Binding-site contacts:
Ligand atom N2 contacts residue GLU358 of chain 1.A at 4.1 Å.
Ligand atom C5 contacts residue THR382 of chain 1.A at 4.3 Å.
Ligand atom N2 contacts residue ASN380 of chain 1.A at 2.7 Å (h-bond).
Ligand atom O3 contacts residue ASN380 of chain 1.A at 4.4 Å.
Ligand atom O5 contacts residue ASN380 of chain 1.A at 2.4 Å (h-bond).
Ligand atom C3 contacts residue ASN380 of chain 1.A at 3.6 Å.
Ligand atom C1 contacts residue THR382 of chain 1.A at 4.0 Å.
Ligand atom C2 contacts residue ASN380 of chain 1.A at 2.2 Å.
Ligand atom O5 contacts residue GLU383 of chain 1.A at 3.5 Å (salt-bridge).
Ligand atom C5 contacts residue ASN380 of chain 1.A at 3.6 Å.
Ligand atom C1 contacts residue GLU383 of chain 1.A at 4.0 Å.
Ligand atom C1 contacts residue ASN380 of chain 1.A at 1.4 Å.
Ligand atom C7 contacts residue GLU358 of chain 1.A at 4.0 Å.
Ligand atom C8 contacts residue GLU358 of chain 1.A at 3.5 Å.
Ligand atom C7 contacts residue ASN380 of chain 1.A at 4.0 Å.
Ligand atom C4 contacts residue ASN380 of chain 1.A at 4.1 Å.

Sequence of chain 1.A:
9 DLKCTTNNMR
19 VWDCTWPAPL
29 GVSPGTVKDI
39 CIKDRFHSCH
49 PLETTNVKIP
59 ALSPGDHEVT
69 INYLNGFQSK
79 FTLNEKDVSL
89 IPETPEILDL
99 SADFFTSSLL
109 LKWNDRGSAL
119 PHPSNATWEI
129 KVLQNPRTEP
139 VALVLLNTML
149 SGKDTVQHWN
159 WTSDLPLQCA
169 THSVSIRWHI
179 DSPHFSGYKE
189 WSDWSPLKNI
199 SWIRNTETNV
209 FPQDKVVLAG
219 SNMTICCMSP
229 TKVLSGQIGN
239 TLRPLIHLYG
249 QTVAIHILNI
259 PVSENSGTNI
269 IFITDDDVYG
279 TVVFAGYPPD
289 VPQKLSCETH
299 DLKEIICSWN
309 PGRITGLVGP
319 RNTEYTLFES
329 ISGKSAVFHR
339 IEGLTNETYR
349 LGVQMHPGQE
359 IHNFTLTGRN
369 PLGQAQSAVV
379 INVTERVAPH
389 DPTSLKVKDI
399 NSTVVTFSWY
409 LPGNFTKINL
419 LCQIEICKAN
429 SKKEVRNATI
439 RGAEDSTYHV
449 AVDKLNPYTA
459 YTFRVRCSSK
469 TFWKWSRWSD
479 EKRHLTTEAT

This protein binds this small molecule.
Small molecule (SMILES): CC(=O)N[C@H]1[C@H](O[C@H]2[C@H](O)[C@@H](NC(C)=O)CO[C@@H]2CO)O[C@H](CO)[C@@H](O[C@@H]2O[C@H](CO)[C@@H](O)[C@H](O[C@H]3O[C@H](CO)[C@@H](O)[C@H](O)[C@@H]3O)[C@@H]2O)[C@@H]1O